Sequence of chain 2.A:
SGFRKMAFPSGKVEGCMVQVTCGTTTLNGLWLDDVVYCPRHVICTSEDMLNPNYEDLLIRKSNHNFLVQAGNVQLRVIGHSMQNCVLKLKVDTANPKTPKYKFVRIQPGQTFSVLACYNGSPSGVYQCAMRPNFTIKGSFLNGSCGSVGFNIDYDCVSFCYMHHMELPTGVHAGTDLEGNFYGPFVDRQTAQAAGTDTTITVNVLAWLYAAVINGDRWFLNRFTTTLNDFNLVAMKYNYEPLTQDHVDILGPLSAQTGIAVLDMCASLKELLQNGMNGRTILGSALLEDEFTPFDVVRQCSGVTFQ

A protein and the small-molecule ligand that binds it are described below.
Small molecule (SMILES): O=C(c1cc(=O)[nH]c(=O)[nH]1)N1CCC(c2ccc(Cl)c(Cl)c2)CC1

Binding-site contacts:
Ligand atom O22 contacts residue HIS163 of chain 1.A at 2.8 Å (h-bond).
Ligand atom O3 contacts residue LEU141 of chain 1.A at 3.8 Å.
Ligand atom O3 contacts residue ASN142 of chain 1.A at 3.5 Å.
Ligand atom CL14 contacts residue ASP187 of chain 1.A at 3.8 Å.
Ligand atom C18 contacts residue GLU166 of chain 1.A at 3.9 Å.
Ligand atom C9 contacts residue GLN189 of chain 1.A at 3.7 Å.
Ligand atom C21 contacts residue HIS163 of chain 1.A at 3.7 Å.
Ligand atom C12 contacts residue HIS41 of chain 1.A at 3.7 Å.
Ligand atom C15 contacts residue HIS41 of chain 1.A at 3.9 Å.
Ligand atom C12 contacts residue GLN189 of chain 1.A at 3.8 Å.
Ligand atom C2 contacts residue ASN142 of chain 1.A at 3.8 Å.
Ligand atom O3 contacts residue CYS145 of chain 1.A at 3.6 Å.
Ligand atom C18 contacts residue ASN142 of chain 1.A at 3.8 Å.
Ligand atom O3 contacts residue GLY143 of chain 1.A at 2.8 Å (h-bond).
Ligand atom CL16 contacts residue ARG188 of chain 1.A at 3.7 Å.
Ligand atom N17 contacts residue LEU141 of chain 1.A at 3.7 Å.
Ligand atom CL16 contacts residue ASP187 of chain 1.A at 3.2 Å.
Ligand atom C13 contacts residue HIS41 of chain 1.A at 3.7 Å.
Ligand atom C18 contacts residue LEU141 of chain 1.A at 3.7 Å (hydrophobic).
Ligand atom C23 contacts residue HIS163 of chain 1.A at 3.9 Å.
Ligand atom C2 contacts residue CYS145 of chain 1.A at 3.8 Å (hydrophobic).
Ligand atom C15 contacts residue GLN189 of chain 1.A at 3.5 Å.
Ligand atom C21 contacts residue SER144 of chain 1.A at 3.9 Å.
Ligand atom N20 contacts residue PHE140 of chain 1.A at 3.5 Å (h-bond).
Ligand atom C21 contacts residue GLU166 of chain 1.A at 3.7 Å.
Ligand atom C1 contacts residue LEU141 of chain 1.A at 3.7 Å (hydrophobic).
Ligand atom O22 contacts residue HIS172 of chain 1.A at 3.3 Å.
Ligand atom O3 contacts residue SER144 of chain 1.A at 3.8 Å.
Ligand atom O19 contacts residue GLU166 of chain 1.A at 3.9 Å.
Ligand atom O19 contacts residue ASN142 of chain 1.A at 3.8 Å.
Ligand atom CL14 contacts residue MET165 of chain 1.A at 3.7 Å.
Ligand atom CL14 contacts residue ARG188 of chain 1.A at 3.8 Å.
Ligand atom C13 contacts residue GLN189 of chain 1.A at 3.9 Å.
Ligand atom N17 contacts residue ASN142 of chain 1.A at 3.2 Å (h-bond).
Ligand atom CL16 contacts residue TYR54 of chain 1.A at 3.4 Å.
Ligand atom O22 contacts residue PHE140 of chain 1.A at 3.4 Å.
Ligand atom C23 contacts residue SER144 of chain 1.A at 3.6 Å.
Ligand atom O22 contacts residue GLU166 of chain 1.A at 3.4 Å.
Ligand atom CL16 contacts residue HIS41 of chain 1.A at 3.6 Å.
Ligand atom N20 contacts residue GLU166 of chain 1.A at 3.0 Å (salt-bridge).

Sequence of chain 1.A:
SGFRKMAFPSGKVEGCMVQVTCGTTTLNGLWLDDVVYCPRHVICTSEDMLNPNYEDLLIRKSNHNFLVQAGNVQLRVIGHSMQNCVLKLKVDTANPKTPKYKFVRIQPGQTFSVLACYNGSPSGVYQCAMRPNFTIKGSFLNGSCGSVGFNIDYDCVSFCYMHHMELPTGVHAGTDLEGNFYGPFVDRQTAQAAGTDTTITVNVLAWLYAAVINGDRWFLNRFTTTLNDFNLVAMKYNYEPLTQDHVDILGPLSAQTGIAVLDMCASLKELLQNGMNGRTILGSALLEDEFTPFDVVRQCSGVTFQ